Sequence of chain 1.B:
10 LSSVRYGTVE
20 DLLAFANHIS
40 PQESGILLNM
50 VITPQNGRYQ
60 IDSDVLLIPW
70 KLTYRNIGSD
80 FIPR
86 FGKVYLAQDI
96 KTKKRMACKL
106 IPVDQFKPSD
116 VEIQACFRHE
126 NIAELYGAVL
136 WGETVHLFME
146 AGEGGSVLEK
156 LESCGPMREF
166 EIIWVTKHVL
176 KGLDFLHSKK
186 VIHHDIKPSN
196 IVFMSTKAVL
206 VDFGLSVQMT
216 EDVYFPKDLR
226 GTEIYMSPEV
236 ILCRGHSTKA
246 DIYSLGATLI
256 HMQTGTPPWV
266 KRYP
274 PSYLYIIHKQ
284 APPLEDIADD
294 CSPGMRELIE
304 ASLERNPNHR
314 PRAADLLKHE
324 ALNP

Binding-site contacts:
Ligand atom C13 contacts residue ILE81 of chain 1.B at 3.6 Å (hydrophobic).
Ligand atom O contacts residue ARG83 of chain 1.B at 3.5 Å (salt-bridge).
Ligand atom N1 contacts residue VAL197 of chain 1.B at 3.8 Å.
Ligand atom C1 contacts residue TRP69 of chain 1.B at 3.4 Å (hydrophobic).
Ligand atom N2 contacts residue MET144 of chain 1.B at 3.7 Å.
Ligand atom C13 contacts residue GLY150 of chain 1.B at 3.5 Å.
Ligand atom S contacts residue ASP207 of chain 1.B at 3.8 Å.
Ligand atom C11 contacts residue LEU71 of chain 1.B at 3.6 Å (hydrophobic).
Ligand atom C11 contacts residue GLU154 of chain 1.B at 3.6 Å.
Ligand atom S contacts residue ARG83 of chain 1.B at 3.3 Å (salt-bridge).
Ligand atom N1 contacts residue ALA146 of chain 1.B at 3.8 Å.
Ligand atom C8 contacts residue VAL197 of chain 1.B at 3.9 Å (hydrophobic).
Ligand atom C9 contacts residue ILE81 of chain 1.B at 3.6 Å (hydrophobic).
Ligand atom S contacts residue LYS104 of chain 1.B at 3.3 Å (salt-bridge).
Ligand atom C12 contacts residue ILE81 of chain 1.B at 3.8 Å (hydrophobic).
Ligand atom N contacts residue GLU145 of chain 1.B at 2.7 Å (salt-bridge).
Ligand atom C5 contacts residue VAL206 of chain 1.B at 3.7 Å (hydrophobic).
Ligand atom N3 contacts residue MET144 of chain 1.B at 3.6 Å.
Ligand atom N4 contacts residue SER151 of chain 1.B at 3.6 Å.
Ligand atom C contacts residue GLU145 of chain 1.B at 3.8 Å.
Ligand atom C12 contacts residue GLY150 of chain 1.B at 3.8 Å.
Ligand atom C3 contacts residue VAL197 of chain 1.B at 3.8 Å (hydrophobic).
Ligand atom C3 contacts residue VAL89 of chain 1.B at 3.8 Å (hydrophobic).
Ligand atom N1 contacts residue TRP69 of chain 1.B at 3.7 Å.
Ligand atom N1 contacts residue GLY147 of chain 1.B at 2.9 Å (h-bond).
Ligand atom C8 contacts residue ARG83 of chain 1.B at 3.5 Å.
Ligand atom C2 contacts residue VAL197 of chain 1.B at 3.7 Å (hydrophobic).
Ligand atom N2 contacts residue VAL206 of chain 1.B at 3.5 Å.
Ligand atom N3 contacts residue VAL206 of chain 1.B at 3.7 Å.
Ligand atom C15 contacts residue TRP69 of chain 1.B at 3.8 Å (hydrophobic).
Ligand atom C1 contacts residue GLY147 of chain 1.B at 3.3 Å.
Ligand atom C14 contacts residue GLY150 of chain 1.B at 3.5 Å.
Ligand atom N contacts residue ALA102 of chain 1.B at 3.5 Å.
Ligand atom N contacts residue VAL206 of chain 1.B at 3.8 Å.
Ligand atom C14 contacts residue ILE81 of chain 1.B at 3.6 Å (hydrophobic).
Ligand atom C10 contacts residue ILE81 of chain 1.B at 3.7 Å (hydrophobic).
Ligand atom N4 contacts residue ILE81 of chain 1.B at 3.6 Å.
Ligand atom C9 contacts residue SER151 of chain 1.B at 3.8 Å.
Ligand atom C15 contacts residue GLY147 of chain 1.B at 3.7 Å.
Ligand atom C contacts residue ALA102 of chain 1.B at 3.8 Å (hydrophobic).

This small molecule binds to this protein.
Small molecule (SMILES): Nc1ncc(-c2cnc3ccccc3c2)cc1-c1n[nH]c(=S)o1